Sequence of chain 1.D:
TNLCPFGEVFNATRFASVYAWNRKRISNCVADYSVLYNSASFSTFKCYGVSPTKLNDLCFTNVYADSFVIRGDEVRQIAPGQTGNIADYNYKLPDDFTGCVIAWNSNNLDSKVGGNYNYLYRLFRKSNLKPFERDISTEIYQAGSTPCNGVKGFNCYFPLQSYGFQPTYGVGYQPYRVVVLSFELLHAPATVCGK

A small-molecule ligand and the protein it binds are described below.
Small molecule (SMILES): CC(=O)N[C@H]1[C@H](O[C@H]2[C@H](O)[C@@H](NC(C)=O)CO[C@@H]2CO)O[C@H](CO)[C@@H](O)[C@@H]1O

Binding-site contacts:
Ligand atom N2 contacts residue ASN25 of chain 1.D at 3.0 Å (h-bond).
Ligand atom O7 contacts residue ASN25 of chain 1.D at 4.3 Å.
Ligand atom O6 contacts residue ASN25 of chain 1.D at 4.4 Å.
Ligand atom C7 contacts residue ASN25 of chain 1.D at 3.9 Å.
Ligand atom C1 contacts residue ASN25 of chain 1.D at 1.4 Å.
Ligand atom C8 contacts residue LEU50 of chain 1.D at 4.2 Å (hydrophobic).
Ligand atom C4 contacts residue ASN25 of chain 1.D at 4.2 Å.
Ligand atom O5 contacts residue ASN25 of chain 1.D at 2.2 Å (h-bond).
Ligand atom C8 contacts residue PHE20 of chain 1.D at 4.1 Å (hydrophobic).
Ligand atom C8 contacts residue GLY21 of chain 1.D at 4.0 Å.
Ligand atom C2 contacts residue ASN25 of chain 1.D at 2.5 Å.
Ligand atom O3 contacts residue VAL49 of chain 1.D at 3.6 Å.
Ligand atom O7 contacts residue GLY21 of chain 1.D at 3.6 Å.
Ligand atom C3 contacts residue ASN25 of chain 1.D at 3.8 Å.
Ligand atom N2 contacts residue GLY21 of chain 1.D at 4.4 Å.
Ligand atom C5 contacts residue ASN25 of chain 1.D at 3.6 Å.
Ligand atom C8 contacts residue PHE24 of chain 1.D at 3.9 Å (hydrophobic).
Ligand atom O6 contacts residue VAL49 of chain 1.D at 3.3 Å.
Ligand atom C7 contacts residue GLY21 of chain 1.D at 3.8 Å.